Sequence of chain 1.A:
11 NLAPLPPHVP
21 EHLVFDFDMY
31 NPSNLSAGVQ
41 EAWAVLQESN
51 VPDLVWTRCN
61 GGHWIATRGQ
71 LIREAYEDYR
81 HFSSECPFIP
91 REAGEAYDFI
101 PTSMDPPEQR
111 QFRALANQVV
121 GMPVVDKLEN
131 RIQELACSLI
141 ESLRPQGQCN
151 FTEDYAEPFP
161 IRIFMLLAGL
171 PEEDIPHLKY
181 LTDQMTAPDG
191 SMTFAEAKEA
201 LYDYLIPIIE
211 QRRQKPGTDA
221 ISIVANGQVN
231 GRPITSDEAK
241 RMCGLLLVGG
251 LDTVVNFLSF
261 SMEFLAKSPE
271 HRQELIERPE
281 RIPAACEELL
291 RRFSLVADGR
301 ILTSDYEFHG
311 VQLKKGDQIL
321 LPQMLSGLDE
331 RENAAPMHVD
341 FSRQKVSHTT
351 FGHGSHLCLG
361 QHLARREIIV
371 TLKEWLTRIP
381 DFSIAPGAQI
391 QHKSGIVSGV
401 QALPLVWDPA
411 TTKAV

Binding-site contacts:
Ligand atom O2 contacts residue TYR97 of chain 1.A at 2.6 Å (h-bond).
Ligand atom C8 contacts residue ILE396 of chain 1.A at 4.4 Å (hydrophobic).
Ligand atom C9 contacts residue HEM1 of chain 1.B at 4.1 Å.
Ligand atom C6 contacts residue VAL248 of chain 1.A at 3.9 Å (hydrophobic).
Ligand atom O5 contacts residue GLY249 of chain 1.A at 4.0 Å.
Ligand atom C1 contacts residue VAL248 of chain 1.A at 4.4 Å (hydrophobic).
Ligand atom C2 contacts residue PHE88 of chain 1.A at 4.2 Å (hydrophobic).
Ligand atom C10 contacts residue VAL248 of chain 1.A at 4.0 Å (hydrophobic).
Ligand atom C4 contacts residue HEM1 of chain 1.B at 3.6 Å.
Ligand atom C9 contacts residue VAL296 of chain 1.A at 4.2 Å (hydrophobic).
Ligand atom C10 contacts residue VAL397 of chain 1.A at 4.2 Å (hydrophobic).
Ligand atom O2 contacts residue LEU245 of chain 1.A at 3.7 Å.
Ligand atom C10 contacts residue THR186 of chain 1.A at 3.8 Å.
Ligand atom C9 contacts residue THR253 of chain 1.A at 3.8 Å.
Ligand atom C6 contacts residue LEU245 of chain 1.A at 4.1 Å (hydrophobic).
Ligand atom C8 contacts residue ASP298 of chain 1.A at 3.8 Å.
Ligand atom C5 contacts residue HEM1 of chain 1.B at 3.6 Å.
Ligand atom C3 contacts residue TYR97 of chain 1.A at 3.7 Å (hydrophobic).
Ligand atom C10 contacts residue ILE396 of chain 1.A at 4.2 Å (hydrophobic).
Ligand atom C6 contacts residue GLY249 of chain 1.A at 4.1 Å.
Ligand atom C3 contacts residue HEM1 of chain 1.B at 4.2 Å.
Ligand atom C8 contacts residue HEM1 of chain 1.B at 4.1 Å.
Ligand atom C5 contacts residue LEU245 of chain 1.A at 4.1 Å (hydrophobic).
Ligand atom C3 contacts residue THR102 of chain 1.A at 3.9 Å.
Ligand atom O5 contacts residue HEM1 of chain 1.B at 2.7 Å (h-bond).
Ligand atom O2 contacts residue PHE88 of chain 1.A at 3.4 Å.
Ligand atom C9 contacts residue VAL397 of chain 1.A at 4.2 Å (hydrophobic).
Ligand atom C10 contacts residue PHE88 of chain 1.A at 3.9 Å (hydrophobic).
Ligand atom C2 contacts residue TYR97 of chain 1.A at 3.5 Å (hydrophobic).
Ligand atom C2 contacts residue LEU245 of chain 1.A at 3.9 Å (hydrophobic).
Ligand atom C8 contacts residue VAL296 of chain 1.A at 4.0 Å (hydrophobic).
Ligand atom C3 contacts residue LEU245 of chain 1.A at 4.1 Å (hydrophobic).

This protein binds this small molecule.
Small molecule (SMILES): CC1(C)[C@H]2CC(=O)[C@]1(C)C[C@H]2O